A protein and the small-molecule ligand that binds it are described below.
Small molecule (SMILES): CC(=O)N[C@@H]1[C@@H](O)[C@H](O)[C@@H](CO)O[C@H]1O

Sequence of chain 1.E:
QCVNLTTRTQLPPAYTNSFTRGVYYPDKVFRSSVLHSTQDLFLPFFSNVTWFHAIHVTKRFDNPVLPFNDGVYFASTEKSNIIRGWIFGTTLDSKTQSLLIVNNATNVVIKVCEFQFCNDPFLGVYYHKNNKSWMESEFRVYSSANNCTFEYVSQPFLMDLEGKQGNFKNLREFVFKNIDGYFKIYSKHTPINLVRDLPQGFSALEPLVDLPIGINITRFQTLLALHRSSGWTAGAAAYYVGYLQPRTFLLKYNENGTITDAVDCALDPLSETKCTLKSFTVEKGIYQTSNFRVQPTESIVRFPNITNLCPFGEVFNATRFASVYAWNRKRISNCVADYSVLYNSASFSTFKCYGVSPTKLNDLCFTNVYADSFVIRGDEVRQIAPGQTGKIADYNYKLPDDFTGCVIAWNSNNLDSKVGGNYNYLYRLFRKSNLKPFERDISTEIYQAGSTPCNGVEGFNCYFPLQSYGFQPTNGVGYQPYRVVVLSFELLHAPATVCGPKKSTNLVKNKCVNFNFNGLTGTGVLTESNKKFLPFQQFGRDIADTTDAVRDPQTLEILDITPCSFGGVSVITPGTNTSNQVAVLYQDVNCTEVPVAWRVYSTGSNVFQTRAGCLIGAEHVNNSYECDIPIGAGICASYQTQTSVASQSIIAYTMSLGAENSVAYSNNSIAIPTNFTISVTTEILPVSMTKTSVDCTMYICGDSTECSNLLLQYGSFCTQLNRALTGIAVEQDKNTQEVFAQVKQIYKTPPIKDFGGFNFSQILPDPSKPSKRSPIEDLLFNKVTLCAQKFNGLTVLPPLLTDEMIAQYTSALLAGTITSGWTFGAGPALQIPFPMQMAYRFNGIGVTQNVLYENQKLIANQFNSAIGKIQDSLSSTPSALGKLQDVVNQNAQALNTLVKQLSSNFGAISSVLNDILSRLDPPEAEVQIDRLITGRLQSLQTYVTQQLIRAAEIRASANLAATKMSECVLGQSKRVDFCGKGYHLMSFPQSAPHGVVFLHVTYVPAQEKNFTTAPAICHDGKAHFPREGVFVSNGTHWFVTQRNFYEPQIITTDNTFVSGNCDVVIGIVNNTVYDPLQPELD

Binding-site contacts:
Ligand atom C3 contacts residue ASN1061 of chain 1.E at 3.8 Å.
Ligand atom O7 contacts residue ASN1061 of chain 1.E at 4.3 Å.
Ligand atom C1 contacts residue ASN1061 of chain 1.E at 1.4 Å.
Ligand atom N2 contacts residue ASN1061 of chain 1.E at 2.9 Å (h-bond).
Ligand atom O5 contacts residue ASN1061 of chain 1.E at 2.4 Å (h-bond).
Ligand atom C7 contacts residue ASN1061 of chain 1.E at 3.8 Å.
Ligand atom O6 contacts residue ASN1061 of chain 1.E at 3.7 Å.
Ligand atom C8 contacts residue ALA693 of chain 1.E at 3.8 Å (hydrophobic).
Ligand atom C6 contacts residue ASN1061 of chain 1.E at 4.4 Å.
Ligand atom C5 contacts residue ASN1061 of chain 1.E at 3.7 Å.
Ligand atom C2 contacts residue ASN1061 of chain 1.E at 2.5 Å.
Ligand atom C4 contacts residue ASN1061 of chain 1.E at 4.3 Å.